The small molecule below binds the protein below.
Small molecule (SMILES): Nc1ncnc2c1ncn2[C@@H]1O[C@H](COP(=O)(O)O)[C@@H](OP(=O)(O)O)[C@H]1O

Sequence of chain 1.I:
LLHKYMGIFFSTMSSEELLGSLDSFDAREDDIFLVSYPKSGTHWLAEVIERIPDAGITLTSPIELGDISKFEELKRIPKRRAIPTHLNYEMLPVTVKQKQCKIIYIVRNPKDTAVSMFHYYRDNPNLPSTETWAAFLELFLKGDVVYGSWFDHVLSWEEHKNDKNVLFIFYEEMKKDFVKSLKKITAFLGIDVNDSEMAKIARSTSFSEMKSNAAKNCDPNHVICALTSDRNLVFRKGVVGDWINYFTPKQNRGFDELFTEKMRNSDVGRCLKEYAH

Binding-site contacts:
Ligand atom C2 contacts residue TRP47 of chain 1.I at 3.6 Å (hydrophobic).
Ligand atom O2' contacts residue PHE239 of chain 1.I at 3.5 Å.
Ligand atom N6 contacts residue TRP47 of chain 1.I at 3.1 Å (h-bond).
Ligand atom P2 contacts residue THR45 of chain 1.I at 3.5 Å.
Ligand atom O3P contacts residue ARG111 of chain 1.I at 2.5 Å (salt-bridge).
Ligand atom O6P contacts residue LYS42 of chain 1.I at 3.0 Å (salt-bridge).
Ligand atom O2' contacts residue PHE210 of chain 1.I at 3.4 Å.
Ligand atom O3' contacts residue ARG111 of chain 1.I at 3.3 Å (salt-bridge).
Ligand atom C3' contacts residue VAL238 of chain 1.I at 3.3 Å (hydrophobic).
Ligand atom O1P contacts residue GLY242 of chain 1.I at 2.9 Å (h-bond).
Ligand atom O3P contacts residue ARG240 of chain 1.I at 3.5 Å (salt-bridge).
Ligand atom C6 contacts residue PHE210 of chain 1.I at 3.7 Å (hydrophobic).
Ligand atom O2' contacts residue ARG240 of chain 1.I at 3.0 Å (salt-bridge).
Ligand atom C2' contacts residue VAL238 of chain 1.I at 2.7 Å (hydrophobic).
Ligand atom O2P contacts residue ARG240 of chain 1.I at 3.0 Å (salt-bridge).
Ligand atom O5' contacts residue GLY44 of chain 1.I at 3.4 Å (h-bond).
Ligand atom N1 contacts residue TRP47 of chain 1.I at 3.4 Å.
Ligand atom O2' contacts residue VAL238 of chain 1.I at 2.8 Å (h-bond).
Ligand atom O2P contacts residue SER119 of chain 1.I at 2.9 Å.
Ligand atom N7 contacts residue PHE239 of chain 1.I at 3.5 Å.
Ligand atom O1P contacts residue ARG240 of chain 1.I at 3.3 Å.
Ligand atom N6 contacts residue THR208 of chain 1.I at 3.0 Å (h-bond).
Ligand atom P2 contacts residue LYS42 of chain 1.I at 3.6 Å.
Ligand atom C8 contacts residue PHE239 of chain 1.I at 3.7 Å (hydrophobic).
Ligand atom O5P contacts residue LYS42 of chain 1.I at 3.3 Å (salt-bridge).
Ligand atom O4P contacts residue HIS46 of chain 1.I at 2.6 Å (h-bond).
Ligand atom N6 contacts residue PHE210 of chain 1.I at 3.5 Å (h-bond).
Ligand atom O5P contacts residue SER43 of chain 1.I at 2.9 Å (h-bond).
Ligand atom C4 contacts residue PHE210 of chain 1.I at 3.6 Å (hydrophobic).
Ligand atom C2 contacts residue TYR174 of chain 1.I at 3.5 Å (hydrophobic).
Ligand atom N1 contacts residue PHE210 of chain 1.I at 3.7 Å.
Ligand atom O5P contacts residue GLY44 of chain 1.I at 2.9 Å (h-bond).
Ligand atom O4P contacts residue THR45 of chain 1.I at 3.3 Å.
Ligand atom O5P contacts residue THR45 of chain 1.I at 2.3 Å (h-bond).
Ligand atom N6 contacts residue MET213 of chain 1.I at 3.6 Å (h-bond).
Ligand atom N3 contacts residue GLY242 of chain 1.I at 3.4 Å.
Ligand atom O5' contacts residue LYS42 of chain 1.I at 3.6 Å.
Ligand atom N3 contacts residue TYR174 of chain 1.I at 2.9 Å (h-bond).
Ligand atom C6 contacts residue TRP47 of chain 1.I at 3.4 Å (hydrophobic).
Ligand atom O1P contacts residue LYS241 of chain 1.I at 2.6 Å (salt-bridge).